Binding-site contacts:
Ligand atom C10 contacts residue LYS272 of chain 1.B at 3.5 Å.
Ligand atom N06 contacts residue GLY279 of chain 1.B at 3.7 Å.
Ligand atom C18 contacts residue PHE283 of chain 1.B at 3.6 Å (hydrophobic).
Ligand atom C03 contacts residue MET267 of chain 1.B at 3.8 Å (hydrophobic).
Ligand atom C22 contacts residue VAL232 of chain 1.B at 3.5 Å (hydrophobic).
Ligand atom C08 contacts residue PRO266 of chain 1.B at 3.6 Å (hydrophobic).
Ligand atom C20 contacts residue PHE283 of chain 1.B at 3.7 Å (hydrophobic).
Ligand atom N16 contacts residue PHE283 of chain 1.B at 3.4 Å.
Ligand atom N01 contacts residue GLY279 of chain 1.B at 3.5 Å (h-bond).
Ligand atom C17 contacts residue PHE283 of chain 1.B at 3.6 Å (hydrophobic).
Ligand atom N19 contacts residue PHE283 of chain 1.B at 3.8 Å.
Ligand atom C10 contacts residue GLU275 of chain 1.B at 3.7 Å.
Ligand atom C13 contacts residue PHE283 of chain 1.B at 3.8 Å (hydrophobic).
Ligand atom C09 contacts residue GLU275 of chain 1.B at 3.4 Å.
Ligand atom N15 contacts residue PHE250 of chain 1.B at 3.6 Å.
Ligand atom C24 contacts residue MET267 of chain 1.B at 3.8 Å (hydrophobic).
Ligand atom N14 contacts residue GLN280 of chain 1.B at 2.9 Å (h-bond).
Ligand atom C25 contacts residue GLY279 of chain 1.B at 3.6 Å.
Ligand atom C22 contacts residue GLN280 of chain 1.B at 3.4 Å.
Ligand atom C03 contacts residue GLY279 of chain 1.B at 3.4 Å.
Ligand atom N15 contacts residue PHE283 of chain 1.B at 3.6 Å.
Ligand atom C18 contacts residue ILE246 of chain 1.B at 3.6 Å (hydrophobic).
Ligand atom N04 contacts residue TYR247 of chain 1.B at 2.7 Å (h-bond).
Ligand atom C25 contacts residue PHE283 of chain 1.B at 3.7 Å (hydrophobic).
Ligand atom N04 contacts residue GLY279 of chain 1.B at 3.6 Å.
Ligand atom N19 contacts residue ILE246 of chain 1.B at 3.5 Å.
Ligand atom C08 contacts residue GLU275 of chain 1.B at 3.8 Å.
Ligand atom C05 contacts residue GLY279 of chain 1.B at 3.4 Å.
Ligand atom C24 contacts residue PHE250 of chain 1.B at 3.8 Å (hydrophobic).
Ligand atom C20 contacts residue LEU229 of chain 1.B at 3.6 Å (hydrophobic).
Ligand atom C09 contacts residue LYS272 of chain 1.B at 3.8 Å.
Ligand atom N02 contacts residue MET267 of chain 1.B at 3.7 Å.
Ligand atom C05 contacts residue TYR247 of chain 1.B at 3.4 Å (hydrophobic).
Ligand atom C22 contacts residue ILE246 of chain 1.B at 3.8 Å (hydrophobic).
Ligand atom C25 contacts residue GLN280 of chain 1.B at 3.6 Å.
Ligand atom N06 contacts residue MET267 of chain 1.B at 3.7 Å.
Ligand atom C25 contacts residue TYR247 of chain 1.B at 3.5 Å (hydrophobic).
Ligand atom C21 contacts residue PHE283 of chain 1.B at 3.4 Å (hydrophobic).
Ligand atom C11 contacts residue GLU275 of chain 1.B at 3.8 Å.
Ligand atom C09 contacts residue PRO266 of chain 1.B at 3.8 Å (hydrophobic).

A small-molecule ligand and the protein it binds are described below.
Small molecule (SMILES): Cc1ncc(C)n2nc(CCc3nc(N4CCCCC4)nn3C)nc12

Sequence of chain 1.B:
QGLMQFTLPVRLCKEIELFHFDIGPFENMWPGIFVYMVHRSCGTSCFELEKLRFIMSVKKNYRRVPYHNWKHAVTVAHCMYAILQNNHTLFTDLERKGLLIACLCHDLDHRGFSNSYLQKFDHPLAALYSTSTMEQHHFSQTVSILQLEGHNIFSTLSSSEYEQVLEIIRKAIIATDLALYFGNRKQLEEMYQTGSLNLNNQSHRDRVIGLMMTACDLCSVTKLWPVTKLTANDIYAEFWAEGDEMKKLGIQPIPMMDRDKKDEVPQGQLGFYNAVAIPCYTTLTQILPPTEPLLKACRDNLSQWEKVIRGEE